This protein binds this small molecule.
Small molecule (SMILES): NS(=O)(=O)c1ccc(N/N=C2\C(=O)Nc3ccc(C(=O)O)cc32)cc1

Binding-site contacts:
Ligand atom C5 contacts residue LEU134 of chain 1.C at 3.6 Å (hydrophobic).
Ligand atom N4 contacts residue ALA31 of chain 1.C at 3.2 Å.
Ligand atom C6 contacts residue ALA31 of chain 1.C at 3.4 Å (hydrophobic).
Ligand atom C15 contacts residue HIS84 of chain 1.C at 3.2 Å.
Ligand atom N1 contacts residue LYS89 of chain 1.C at 3.7 Å.
Ligand atom N3 contacts residue ILE10 of chain 1.C at 3.6 Å.
Ligand atom O2 contacts residue LYS89 of chain 1.C at 3.1 Å.
Ligand atom C13 contacts residue LEU134 of chain 1.C at 3.5 Å (hydrophobic).
Ligand atom N2 contacts residue LEU134 of chain 1.C at 3.6 Å.
Ligand atom O2 contacts residue GLN85 of chain 1.C at 3.3 Å.
Ligand atom O4 contacts residue LYS33 of chain 1.C at 2.9 Å (salt-bridge).
Ligand atom C6 contacts residue LEU83 of chain 1.C at 3.7 Å (hydrophobic).
Ligand atom N2 contacts residue LEU83 of chain 1.C at 3.2 Å (h-bond).
Ligand atom C7 contacts residue ALA31 of chain 1.C at 3.6 Å (hydrophobic).
Ligand atom C8 contacts residue PHE80 of chain 1.C at 3.5 Å (hydrophobic).
Ligand atom O3 contacts residue ALA31 of chain 1.C at 3.7 Å.
Ligand atom O3 contacts residue GLU81 of chain 1.C at 3.7 Å.
Ligand atom O4 contacts residue ASP145 of chain 1.C at 3.5 Å (salt-bridge).
Ligand atom C2 contacts residue ASP86 of chain 1.C at 3.4 Å.
Ligand atom C6 contacts residue GLU81 of chain 1.C at 3.7 Å.
Ligand atom N3 contacts residue LEU134 of chain 1.C at 3.4 Å.
Ligand atom O2 contacts residue ASP86 of chain 1.C at 3.0 Å (salt-bridge).
Ligand atom C14 contacts residue LEU83 of chain 1.C at 3.2 Å (hydrophobic).
Ligand atom O3 contacts residue PHE82 of chain 1.C at 3.3 Å.
Ligand atom C1 contacts residue GLN85 of chain 1.C at 3.6 Å.
Ligand atom C9 contacts residue PHE80 of chain 1.C at 3.8 Å (hydrophobic).
Ligand atom O5 contacts residue VAL18 of chain 1.C at 3.8 Å.
Ligand atom C3 contacts residue LEU134 of chain 1.C at 3.5 Å (hydrophobic).
Ligand atom C1 contacts residue ASP86 of chain 1.C at 3.8 Å.
Ligand atom C15 contacts residue GLN85 of chain 1.C at 3.5 Å.
Ligand atom N4 contacts residue GLU81 of chain 1.C at 2.8 Å (salt-bridge).
Ligand atom O1 contacts residue LYS89 of chain 1.C at 2.8 Å (salt-bridge).
Ligand atom O3 contacts residue LEU83 of chain 1.C at 2.7 Å (h-bond).
Ligand atom N2 contacts residue ILE10 of chain 1.C at 3.5 Å.
Ligand atom S contacts residue LYS89 of chain 1.C at 3.6 Å.
Ligand atom C4 contacts residue LEU83 of chain 1.C at 3.6 Å (hydrophobic).
Ligand atom C7 contacts residue LEU134 of chain 1.C at 3.6 Å (hydrophobic).
Ligand atom C4 contacts residue LEU134 of chain 1.C at 3.8 Å (hydrophobic).
Ligand atom N1 contacts residue ASP86 of chain 1.C at 3.7 Å.
Ligand atom C14 contacts residue HIS84 of chain 1.C at 3.5 Å.

Sequence of chain 1.C:
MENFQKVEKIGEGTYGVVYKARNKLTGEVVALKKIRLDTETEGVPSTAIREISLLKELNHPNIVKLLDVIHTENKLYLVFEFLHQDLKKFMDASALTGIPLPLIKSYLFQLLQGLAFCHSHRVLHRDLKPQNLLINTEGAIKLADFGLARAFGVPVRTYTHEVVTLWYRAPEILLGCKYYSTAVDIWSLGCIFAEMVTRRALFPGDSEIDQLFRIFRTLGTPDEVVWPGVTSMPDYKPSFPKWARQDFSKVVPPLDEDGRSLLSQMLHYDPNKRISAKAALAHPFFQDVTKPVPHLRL